This small molecule binds to this protein.
Small molecule (SMILES): CC(=O)N[C@H]1[C@H](O[C@H]2[C@H](O)[C@@H](NC(C)=O)CO[C@@H]2CO)O[C@H](CO)[C@@H](O)[C@@H]1O

Binding-site contacts:
Ligand atom O5 contacts residue GLU57 of chain 1.Q at 4.0 Å.
Ligand atom C1 contacts residue ASN58 of chain 1.Q at 1.5 Å.
Ligand atom O5 contacts residue ASN58 of chain 1.Q at 2.4 Å (h-bond).
Ligand atom C8 contacts residue ASN58 of chain 1.Q at 3.4 Å.
Ligand atom C7 contacts residue ASN58 of chain 1.Q at 4.1 Å.
Ligand atom N2 contacts residue ASN58 of chain 1.Q at 3.4 Å (h-bond).
Ligand atom C5 contacts residue ASN58 of chain 1.Q at 3.7 Å.
Ligand atom O6 contacts residue GLU57 of chain 1.Q at 3.6 Å.
Ligand atom C2 contacts residue ASN58 of chain 1.Q at 2.6 Å.
Ligand atom C4 contacts residue ASN58 of chain 1.Q at 4.3 Å.
Ligand atom C3 contacts residue ASN58 of chain 1.Q at 3.8 Å.
Ligand atom O3 contacts residue GLU57 of chain 1.Q at 4.4 Å.
Ligand atom O3 contacts residue ASN58 of chain 1.Q at 3.9 Å.

Sequence of chain 1.Q:
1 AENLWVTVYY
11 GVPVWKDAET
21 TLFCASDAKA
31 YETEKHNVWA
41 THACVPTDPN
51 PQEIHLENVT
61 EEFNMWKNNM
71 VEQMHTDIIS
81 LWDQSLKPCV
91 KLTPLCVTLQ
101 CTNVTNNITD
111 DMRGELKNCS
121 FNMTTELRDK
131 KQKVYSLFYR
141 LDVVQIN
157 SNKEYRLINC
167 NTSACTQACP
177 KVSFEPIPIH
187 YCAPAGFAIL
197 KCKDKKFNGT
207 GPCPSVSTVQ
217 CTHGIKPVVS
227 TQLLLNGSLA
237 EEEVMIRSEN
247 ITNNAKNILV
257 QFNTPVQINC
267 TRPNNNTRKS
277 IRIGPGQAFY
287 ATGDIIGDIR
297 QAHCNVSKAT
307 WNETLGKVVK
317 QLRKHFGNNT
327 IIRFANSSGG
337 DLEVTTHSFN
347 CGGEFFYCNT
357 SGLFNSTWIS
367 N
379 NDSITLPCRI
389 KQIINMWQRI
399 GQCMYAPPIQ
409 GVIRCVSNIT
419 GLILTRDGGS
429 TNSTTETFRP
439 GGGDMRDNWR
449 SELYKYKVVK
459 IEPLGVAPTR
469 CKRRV